Sequence of chain 1.A:
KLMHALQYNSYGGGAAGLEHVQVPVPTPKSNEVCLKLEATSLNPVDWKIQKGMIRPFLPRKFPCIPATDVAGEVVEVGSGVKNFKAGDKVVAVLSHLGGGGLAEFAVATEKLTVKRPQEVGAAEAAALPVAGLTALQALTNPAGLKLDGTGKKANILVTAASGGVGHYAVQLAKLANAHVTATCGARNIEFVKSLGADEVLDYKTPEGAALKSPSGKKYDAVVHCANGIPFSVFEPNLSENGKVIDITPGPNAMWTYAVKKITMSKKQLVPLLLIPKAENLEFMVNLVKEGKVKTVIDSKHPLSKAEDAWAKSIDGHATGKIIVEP

Binding-site contacts:
Ligand atom C3 contacts residue ARG63 of chain 1.A at 4.4 Å.
Ligand atom C8 contacts residue PHE60 of chain 1.A at 3.9 Å (hydrophobic).
Ligand atom C4 contacts residue LEU100 of chain 1.A at 4.3 Å (hydrophobic).
Ligand atom C2 contacts residue LEU100 of chain 1.A at 4.4 Å (hydrophobic).
Ligand atom O2 contacts residue ARG63 of chain 1.A at 3.6 Å.
Ligand atom C10 contacts residue LEU61 of chain 1.A at 4.3 Å (hydrophobic).
Ligand atom C8 contacts residue ILE57 of chain 1.A at 4.4 Å (hydrophobic).
Ligand atom C10 contacts residue ILE57 of chain 1.A at 4.0 Å (hydrophobic).
Ligand atom C11 contacts residue ILE57 of chain 1.A at 4.4 Å (hydrophobic).
Ligand atom C11 contacts residue LEU276 of chain 1.A at 4.4 Å (hydrophobic).
Ligand atom C8 contacts residue LEU61 of chain 1.A at 4.1 Å (hydrophobic).
Ligand atom C5 contacts residue HIS99 of chain 1.A at 4.4 Å.
Ligand atom C9 contacts residue LEU61 of chain 1.A at 4.4 Å (hydrophobic).
Ligand atom C7 contacts residue PHE60 of chain 1.A at 4.1 Å (hydrophobic).
Ligand atom C6 contacts residue LEU61 of chain 1.A at 4.2 Å (hydrophobic).
Ligand atom C2 contacts residue ARG63 of chain 1.A at 3.1 Å.
Ligand atom C3 contacts residue LEU100 of chain 1.A at 3.9 Å (hydrophobic).
Ligand atom C1 contacts residue ARG63 of chain 1.A at 3.8 Å.
Ligand atom C12 contacts residue LEU276 of chain 1.A at 4.4 Å (hydrophobic).
Ligand atom C6 contacts residue PHE60 of chain 1.A at 3.8 Å (hydrophobic).
Ligand atom C12 contacts residue VAL48 of chain 1.A at 4.5 Å (hydrophobic).
Ligand atom C4 contacts residue ARG63 of chain 1.A at 4.4 Å.
Ligand atom C5 contacts residue LEU100 of chain 1.A at 4.0 Å (hydrophobic).

The protein below binds the small molecule below.
Small molecule (SMILES): CCC=CCC(=O)C=CC=CCCCCCCCC(=O)O